The protein below binds the small molecule below.
Small molecule (SMILES): Cc1cn([C@H]2C[C@H](O[P](=O)(O)OC[C@H]3O[C@@H](n4ccc(N)nc4=O)C[C@@H]3O[P](=O)(O)OC[C@@H]3CC[C@H](n4ccc(N)nc4=O)O3)[C@@H](CO[P](=O)(O)O[C@H]3C[C@H](n4ccc(N)nc4=O)O[C@@H]3CO[P](=O)(O)O[C@H]3C[C@H](n4cnc5c4NC=NC5N)O[C@@H]3CO[P](=O)(O)O[C@H]3C[C@H](n4cnc5c(=O)[nH]c(N)nc54)O[C@@H]3CO[P](=O)(O)O[C@H]3C[C@H](n4cc(C)c(=O)[nH]c4=O)O[C@@H]3CO[P](=O)(O)O[C@H]3C[C@H](n4ccc(N)nc4=O)O[C@@H]3CO[P](=O)(O)O[C@H]3C[C@H](n4ccc(N)nc4=O)O[C@@H]3CO)O2)c(=O)[nH]c1=O

Sequence of chain 1.B:
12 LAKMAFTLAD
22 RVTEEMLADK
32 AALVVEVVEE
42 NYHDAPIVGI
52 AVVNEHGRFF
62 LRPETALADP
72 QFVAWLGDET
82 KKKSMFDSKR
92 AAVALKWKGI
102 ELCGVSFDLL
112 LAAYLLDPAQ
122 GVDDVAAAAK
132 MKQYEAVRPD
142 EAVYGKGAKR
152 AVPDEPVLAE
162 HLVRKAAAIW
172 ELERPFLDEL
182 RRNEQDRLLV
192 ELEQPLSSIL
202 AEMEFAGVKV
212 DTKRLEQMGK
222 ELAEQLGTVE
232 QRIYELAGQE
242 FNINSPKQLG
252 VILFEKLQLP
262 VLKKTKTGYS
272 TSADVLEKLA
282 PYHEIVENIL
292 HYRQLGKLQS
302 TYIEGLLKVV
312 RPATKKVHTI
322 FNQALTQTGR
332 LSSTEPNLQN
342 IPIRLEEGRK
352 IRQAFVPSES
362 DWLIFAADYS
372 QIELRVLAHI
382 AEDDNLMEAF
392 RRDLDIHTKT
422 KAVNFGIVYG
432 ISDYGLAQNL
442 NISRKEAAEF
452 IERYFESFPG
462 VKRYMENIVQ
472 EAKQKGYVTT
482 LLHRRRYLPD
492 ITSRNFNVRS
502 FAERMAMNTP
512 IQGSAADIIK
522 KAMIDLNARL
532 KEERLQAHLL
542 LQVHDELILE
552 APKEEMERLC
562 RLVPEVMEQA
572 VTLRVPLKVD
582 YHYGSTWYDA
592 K

Binding-site contacts:
Ligand atom N3 contacts residue DG13 of chain 1.F at 2.9 Å (h-bond).
Ligand atom OP2 contacts residue ARG345 of chain 1.B at 2.5 Å (salt-bridge).
Ligand atom O4 contacts residue DA11 of chain 1.F at 3.0 Å (h-bond).
Ligand atom O2 contacts residue DG8 of chain 1.F at 2.9 Å (h-bond).
Ligand atom N1 contacts residue DC10 of chain 1.F at 2.9 Å (h-bond).
Ligand atom N3 contacts residue DG12 of chain 1.F at 3.0 Å (h-bond).
Ligand atom N3 contacts residue DG5 of chain 1.F at 2.9 Å (h-bond).
Ligand atom O6 contacts residue DC10 of chain 1.F at 3.0 Å (h-bond).
Ligand atom N3 contacts residue DG6 of chain 1.F at 2.9 Å (h-bond).
Ligand atom O2 contacts residue ARG331 of chain 1.B at 2.8 Å (salt-bridge).
Ligand atom N6 contacts residue DT9 of chain 1.F at 3.0 Å (h-bond).
Ligand atom N4 contacts residue DG6 of chain 1.F at 2.9 Å (h-bond).
Ligand atom O4 contacts residue DA7 of chain 1.F at 3.1 Å (h-bond).
Ligand atom O2 contacts residue DG5 of chain 1.F at 2.7 Å (h-bond).
Ligand atom N4 contacts residue DG13 of chain 1.F at 3.2 Å (h-bond).
Ligand atom N4 contacts residue DG8 of chain 1.F at 2.9 Å (h-bond).
Ligand atom OP1 contacts residue THR268 of chain 1.B at 2.6 Å (h-bond).
Ligand atom N3 contacts residue DA7 of chain 1.F at 2.8 Å (h-bond).
Ligand atom N2 contacts residue DC10 of chain 1.F at 2.8 Å (h-bond).
Ligand atom O4' contacts residue ASN341 of chain 1.B at 3.2 Å.
Ligand atom OP1 contacts residue ARG294 of chain 1.B at 2.9 Å (salt-bridge).
Ligand atom O2 contacts residue DG12 of chain 1.F at 3.1 Å (h-bond).
Ligand atom N3 contacts residue DA11 of chain 1.F at 2.9 Å (h-bond).
Ligand atom OP1 contacts residue THR272 of chain 1.B at 2.7 Å (h-bond).
Ligand atom O2 contacts residue DG6 of chain 1.F at 2.7 Å (h-bond).
Ligand atom O2 contacts residue DG13 of chain 1.F at 2.8 Å (h-bond).
Ligand atom OP1 contacts residue THR266 of chain 1.B at 2.9 Å (h-bond).
Ligand atom O3' contacts residue ARG294 of chain 1.B at 3.1 Å (salt-bridge).
Ligand atom N4 contacts residue DG12 of chain 1.F at 2.9 Å (h-bond).
Ligand atom N2 contacts residue DA11 of chain 1.F at 3.2 Å.
Ligand atom OP1 contacts residue ILE344 of chain 1.B at 2.9 Å (h-bond).
Ligand atom N1 contacts residue DT9 of chain 1.F at 2.8 Å (h-bond).
Ligand atom O2 contacts residue LYS298 of chain 1.B at 3.0 Å.
Ligand atom N4 contacts residue DG5 of chain 1.F at 2.8 Å (h-bond).
Ligand atom C5' contacts residue ILE342 of chain 1.B at 3.2 Å (hydrophobic).
Ligand atom OP1 contacts residue LYS267 of chain 1.B at 2.6 Å (salt-bridge).
Ligand atom O2 contacts residue ASN341 of chain 1.B at 2.8 Å (h-bond).
Ligand atom N3 contacts residue DG8 of chain 1.F at 3.0 Å (h-bond).
Ligand atom O2 contacts residue DG12 of chain 1.F at 2.8 Å (h-bond).
Ligand atom OP1 contacts residue ARG345 of chain 1.B at 2.9 Å (salt-bridge).